Sequence of chain 1.B:
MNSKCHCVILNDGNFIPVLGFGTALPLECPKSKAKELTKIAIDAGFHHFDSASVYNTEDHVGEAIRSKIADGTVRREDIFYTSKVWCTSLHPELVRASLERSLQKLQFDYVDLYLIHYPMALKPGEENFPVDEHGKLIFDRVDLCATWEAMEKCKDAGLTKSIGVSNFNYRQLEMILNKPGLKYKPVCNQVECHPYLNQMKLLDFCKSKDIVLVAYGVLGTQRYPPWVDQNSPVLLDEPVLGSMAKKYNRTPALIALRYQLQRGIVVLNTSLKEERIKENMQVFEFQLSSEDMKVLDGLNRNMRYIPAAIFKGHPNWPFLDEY

The protein below binds the small molecule below.
Small molecule (SMILES): CC[C@H](c1ccc(O)cc1)[C@@H](CC)c1ccc(O)cc1

Binding-site contacts:
Ligand atom O16 contacts residue LEU25 of chain 1.B at 2.8 Å (h-bond).
Ligand atom C17 contacts residue PHE129 of chain 1.B at 3.9 Å (hydrophobic).
Ligand atom C19 contacts residue TYR224 of chain 1.B at 3.8 Å (hydrophobic).
Ligand atom C2 contacts residue TYR55 of chain 1.B at 3.7 Å (hydrophobic).
Ligand atom C10 contacts residue TRP227 of chain 1.B at 3.2 Å (hydrophobic).
Ligand atom C13 contacts residue TYR55 of chain 1.B at 3.7 Å (hydrophobic).
Ligand atom O16 contacts residue THR57 of chain 1.B at 3.9 Å.
Ligand atom C11 contacts residue TRP227 of chain 1.B at 3.6 Å (hydrophobic).
Ligand atom C12 contacts residue HIS117 of chain 1.B at 3.3 Å.
Ligand atom C14 contacts residue TYR55 of chain 1.B at 3.6 Å (hydrophobic).
Ligand atom C4 contacts residue TYR55 of chain 1.B at 3.4 Å (hydrophobic).
Ligand atom C12 contacts residue NAP1 of chain 1.G at 3.5 Å.
Ligand atom C4 contacts residue VAL54 of chain 1.B at 3.7 Å (hydrophobic).
Ligand atom C3 contacts residue VAL54 of chain 1.B at 4.0 Å (hydrophobic).
Ligand atom C contacts residue LEU25 of chain 1.B at 3.8 Å (hydrophobic).
Ligand atom C13 contacts residue NAP1 of chain 1.G at 3.1 Å.
Ligand atom C1 contacts residue ALA24 of chain 1.B at 3.8 Å (hydrophobic).
Ligand atom O15 contacts residue NAP1 of chain 1.G at 2.5 Å (h-bond).
Ligand atom C12 contacts residue TYR118 of chain 1.B at 3.8 Å (hydrophobic).
Ligand atom O16 contacts residue LYS31 of chain 1.B at 3.6 Å (salt-bridge).
Ligand atom C11 contacts residue TYR118 of chain 1.B at 3.6 Å (hydrophobic).
Ligand atom C5 contacts residue TYR55 of chain 1.B at 4.2 Å (hydrophobic).
Ligand atom C2 contacts residue LYS31 of chain 1.B at 3.9 Å.
Ligand atom O15 contacts residue HIS117 of chain 1.B at 2.8 Å (h-bond).
Ligand atom C14 contacts residue NAP1 of chain 1.G at 4.0 Å.
Ligand atom C2 contacts residue LEU25 of chain 1.B at 3.3 Å (hydrophobic).
Ligand atom C18 contacts residue VAL54 of chain 1.B at 4.2 Å (hydrophobic).
Ligand atom O15 contacts residue TYR118 of chain 1.B at 3.1 Å (h-bond).
Ligand atom C contacts residue LEU27 of chain 1.B at 4.1 Å (hydrophobic).
Ligand atom C19 contacts residue TRP227 of chain 1.B at 4.1 Å (hydrophobic).
Ligand atom O16 contacts residue TYR55 of chain 1.B at 3.3 Å (h-bond).
Ligand atom C20 contacts residue TRP227 of chain 1.B at 3.6 Å (hydrophobic).
Ligand atom C3 contacts residue LYS31 of chain 1.B at 4.1 Å.
Ligand atom C2 contacts residue ALA24 of chain 1.B at 3.8 Å (hydrophobic).
Ligand atom C8 contacts residue TRP227 of chain 1.B at 3.8 Å (hydrophobic).
Ligand atom C3 contacts residue TYR55 of chain 1.B at 3.0 Å (hydrophobic).
Ligand atom O16 contacts residue ALA24 of chain 1.B at 3.7 Å.
Ligand atom C1 contacts residue LEU25 of chain 1.B at 2.8 Å (hydrophobic).
Ligand atom C13 contacts residue HIS117 of chain 1.B at 3.6 Å.
Ligand atom C20 contacts residue TYR224 of chain 1.B at 3.3 Å (hydrophobic).